This small molecule binds to this protein.
Small molecule (SMILES): CC(=O)N[C@@H]1[C@@H](O)[C@H](O)[C@@H](CO)O[C@H]1O

Sequence of chain 1.B:
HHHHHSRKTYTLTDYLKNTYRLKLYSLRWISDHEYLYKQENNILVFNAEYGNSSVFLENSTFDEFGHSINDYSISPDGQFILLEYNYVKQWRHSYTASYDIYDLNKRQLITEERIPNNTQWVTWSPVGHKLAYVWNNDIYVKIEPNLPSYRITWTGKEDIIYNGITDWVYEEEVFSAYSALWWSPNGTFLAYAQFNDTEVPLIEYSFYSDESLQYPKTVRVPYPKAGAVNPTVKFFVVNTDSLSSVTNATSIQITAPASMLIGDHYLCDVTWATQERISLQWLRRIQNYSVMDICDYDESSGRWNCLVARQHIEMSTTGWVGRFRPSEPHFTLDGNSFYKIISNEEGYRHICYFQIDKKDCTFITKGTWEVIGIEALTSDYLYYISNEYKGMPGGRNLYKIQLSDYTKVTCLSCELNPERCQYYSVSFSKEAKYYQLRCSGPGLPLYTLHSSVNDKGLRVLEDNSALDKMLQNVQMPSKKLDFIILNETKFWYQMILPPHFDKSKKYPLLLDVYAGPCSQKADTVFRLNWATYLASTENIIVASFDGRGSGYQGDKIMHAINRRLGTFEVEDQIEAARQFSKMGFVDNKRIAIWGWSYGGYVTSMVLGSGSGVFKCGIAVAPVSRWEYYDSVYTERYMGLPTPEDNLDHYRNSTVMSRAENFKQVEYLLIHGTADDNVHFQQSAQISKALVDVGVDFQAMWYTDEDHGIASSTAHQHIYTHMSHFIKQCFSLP

Binding-site contacts:
Ligand atom C8 contacts residue ASN59 of chain 1.B at 3.1 Å.
Ligand atom C7 contacts residue SER60 of chain 1.B at 4.0 Å.
Ligand atom C8 contacts residue SER60 of chain 1.B at 3.5 Å.
Ligand atom C1 contacts residue ASN59 of chain 1.B at 1.5 Å.
Ligand atom C5 contacts residue TYR57 of chain 1.B at 3.6 Å (hydrophobic).
Ligand atom O5 contacts residue ASN59 of chain 1.B at 2.3 Å (h-bond).
Ligand atom C6 contacts residue TYR57 of chain 1.B at 4.4 Å (hydrophobic).
Ligand atom O6 contacts residue TYR57 of chain 1.B at 4.3 Å.
Ligand atom C2 contacts residue ASN59 of chain 1.B at 2.5 Å.
Ligand atom O7 contacts residue SER61 of chain 1.B at 2.7 Å (h-bond).
Ligand atom O7 contacts residue SER60 of chain 1.B at 3.5 Å.
Ligand atom C3 contacts residue ASN59 of chain 1.B at 3.9 Å.
Ligand atom C4 contacts residue ASN59 of chain 1.B at 4.2 Å.
Ligand atom N2 contacts residue SER61 of chain 1.B at 4.3 Å.
Ligand atom O7 contacts residue ASN59 of chain 1.B at 4.3 Å.
Ligand atom C8 contacts residue SER61 of chain 1.B at 3.5 Å.
Ligand atom N2 contacts residue ASN59 of chain 1.B at 3.0 Å (h-bond).
Ligand atom N2 contacts residue ASN54 of chain 1.B at 4.5 Å.
Ligand atom O7 contacts residue VAL52 of chain 1.B at 4.2 Å.
Ligand atom O5 contacts residue TYR57 of chain 1.B at 3.4 Å.
Ligand atom C7 contacts residue ASN59 of chain 1.B at 3.3 Å.
Ligand atom C1 contacts residue TYR57 of chain 1.B at 3.5 Å (hydrophobic).
Ligand atom C7 contacts residue SER61 of chain 1.B at 3.3 Å.
Ligand atom C5 contacts residue ASN59 of chain 1.B at 3.7 Å.